Sequence of chain 1.B:
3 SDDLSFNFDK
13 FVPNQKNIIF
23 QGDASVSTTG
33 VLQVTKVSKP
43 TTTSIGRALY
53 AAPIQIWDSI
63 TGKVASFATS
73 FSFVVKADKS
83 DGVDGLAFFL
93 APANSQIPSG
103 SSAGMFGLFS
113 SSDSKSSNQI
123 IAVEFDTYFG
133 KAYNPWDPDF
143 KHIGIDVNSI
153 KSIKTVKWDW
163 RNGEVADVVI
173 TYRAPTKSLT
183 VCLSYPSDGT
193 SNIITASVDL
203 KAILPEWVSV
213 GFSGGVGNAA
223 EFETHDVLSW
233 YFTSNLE

A small-molecule ligand and the protein it binds are described below.
Small molecule (SMILES): CC(=O)N[C@@H]1[C@@H](O)[C@H](O[C@H]2O[C@H](CO)[C@@H](O)[C@H](O)[C@H]2NC(C)=O)[C@@H](CO)O[C@H]1O

Binding-site contacts:
Ligand atom O5 contacts residue GLY219 of chain 1.B at 3.3 Å (h-bond).
Ligand atom O4 contacts residue GLY219 of chain 1.B at 4.0 Å.
Ligand atom C3 contacts residue GLY106 of chain 1.B at 4.2 Å.
Ligand atom O4 contacts residue TYR135 of chain 1.B at 3.8 Å.
Ligand atom C4 contacts residue GLY106 of chain 1.B at 4.1 Å.
Ligand atom C6 contacts residue VAL85 of chain 1.B at 4.2 Å (hydrophobic).
Ligand atom C4 contacts residue GLY219 of chain 1.B at 4.1 Å.
Ligand atom C3 contacts residue ASN220 of chain 1.B at 4.0 Å.
Ligand atom C4 contacts residue ASP86 of chain 1.B at 3.5 Å.
Ligand atom O7 contacts residue TYR135 of chain 1.B at 4.0 Å.
Ligand atom O6 contacts residue VAL85 of chain 1.B at 3.6 Å.
Ligand atom C7 contacts residue ASN220 of chain 1.B at 3.8 Å.
Ligand atom C5 contacts residue TYR130 of chain 1.B at 4.1 Å (hydrophobic).
Ligand atom O6 contacts residue TYR135 of chain 1.B at 3.3 Å.
Ligand atom O3 contacts residue SER104 of chain 1.B at 3.6 Å (h-bond).
Ligand atom C1 contacts residue GLY219 of chain 1.B at 3.4 Å.
Ligand atom C6 contacts residue ASP86 of chain 1.B at 3.2 Å.
Ligand atom C4 contacts residue ASN136 of chain 1.B at 4.2 Å.
Ligand atom N2 contacts residue ASN220 of chain 1.B at 3.5 Å (h-bond).
Ligand atom O4 contacts residue GLY106 of chain 1.B at 3.8 Å.
Ligand atom C7 contacts residue SER104 of chain 1.B at 4.0 Å.
Ligand atom O4 contacts residue ASP86 of chain 1.B at 3.0 Å (salt-bridge).
Ligand atom O3 contacts residue GLY219 of chain 1.B at 4.2 Å.
Ligand atom C5 contacts residue TYR135 of chain 1.B at 4.2 Å (hydrophobic).
Ligand atom O7 contacts residue SER104 of chain 1.B at 3.9 Å.
Ligand atom C8 contacts residue ASN220 of chain 1.B at 3.2 Å.
Ligand atom O4 contacts residue ASN136 of chain 1.B at 3.0 Å (h-bond).
Ligand atom O6 contacts residue GLY219 of chain 1.B at 3.4 Å.
Ligand atom C3 contacts residue TYR135 of chain 1.B at 4.2 Å (hydrophobic).
Ligand atom C5 contacts residue ASP86 of chain 1.B at 4.0 Å.
Ligand atom C4 contacts residue TYR135 of chain 1.B at 3.8 Å (hydrophobic).
Ligand atom C3 contacts residue GLY219 of chain 1.B at 3.6 Å.
Ligand atom O3 contacts residue ASN220 of chain 1.B at 3.9 Å.
Ligand atom O3 contacts residue TYR135 of chain 1.B at 3.9 Å.
Ligand atom C6 contacts residue TYR130 of chain 1.B at 3.7 Å (hydrophobic).
Ligand atom O6 contacts residue ASN220 of chain 1.B at 3.8 Å.
Ligand atom O3 contacts residue ALA105 of chain 1.B at 4.1 Å.
Ligand atom O3 contacts residue GLY106 of chain 1.B at 3.1 Å (h-bond).
Ligand atom O6 contacts residue ASP86 of chain 1.B at 2.5 Å (salt-bridge).
Ligand atom O4 contacts residue TYR130 of chain 1.B at 3.5 Å.